The small molecule below binds the protein below.
Small molecule (SMILES): CC(=O)N[C@@H]1[C@@H](O)[C@H](O)[C@@H](CO)O[C@H]1O

Sequence of chain 17.B:
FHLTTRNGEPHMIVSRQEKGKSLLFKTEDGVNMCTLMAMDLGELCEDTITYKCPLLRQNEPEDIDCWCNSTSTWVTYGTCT

Sequence of chain 17.A:
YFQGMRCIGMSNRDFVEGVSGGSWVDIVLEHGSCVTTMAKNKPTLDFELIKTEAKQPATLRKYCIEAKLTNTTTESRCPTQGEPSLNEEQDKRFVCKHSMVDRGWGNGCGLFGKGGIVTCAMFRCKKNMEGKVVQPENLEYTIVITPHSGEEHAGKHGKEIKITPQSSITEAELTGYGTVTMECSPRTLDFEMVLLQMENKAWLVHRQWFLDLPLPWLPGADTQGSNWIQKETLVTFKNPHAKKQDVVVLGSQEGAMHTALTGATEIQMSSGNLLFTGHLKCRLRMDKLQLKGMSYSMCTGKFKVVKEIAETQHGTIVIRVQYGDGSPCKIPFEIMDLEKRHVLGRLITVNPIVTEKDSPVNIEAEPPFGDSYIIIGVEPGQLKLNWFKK

Binding-site contacts:
Ligand atom C6 contacts residue ASN75 of chain 17.A at 3.8 Å.
Ligand atom C1 contacts residue ASN75 of chain 17.A at 1.3 Å.
Ligand atom C3 contacts residue NAG1 of chain 17.N at 3.3 Å.
Ligand atom O3 contacts residue NAG1 of chain 17.N at 2.4 Å (h-bond).
Ligand atom O6 contacts residue CYS45 of chain 17.B at 3.4 Å (h-bond).
Ligand atom C4 contacts residue NAG1 of chain 17.N at 2.9 Å.
Ligand atom C6 contacts residue NAG1 of chain 17.N at 3.4 Å.
Ligand atom O6 contacts residue NAG1 of chain 17.N at 4.1 Å.
Ligand atom C3 contacts residue ASN75 of chain 17.A at 3.5 Å.
Ligand atom O5 contacts residue ASN75 of chain 17.A at 2.1 Å (h-bond).
Ligand atom C8 contacts residue ASN75 of chain 17.A at 3.0 Å.
Ligand atom N2 contacts residue ASN75 of chain 17.A at 3.0 Å (h-bond).
Ligand atom O6 contacts residue ASN75 of chain 17.A at 3.8 Å.
Ligand atom C7 contacts residue MET126 of chain 17.A at 3.8 Å (hydrophobic).
Ligand atom C8 contacts residue PHE98 of chain 17.A at 3.6 Å (hydrophobic).
Ligand atom O4 contacts residue NAG1 of chain 17.N at 1.6 Å.
Ligand atom C6 contacts residue CYS45 of chain 17.B at 4.4 Å (hydrophobic).
Ligand atom C2 contacts residue ASN75 of chain 17.A at 2.6 Å.
Ligand atom C4 contacts residue ASN75 of chain 17.A at 4.0 Å.
Ligand atom C2 contacts residue NAG1 of chain 17.N at 4.1 Å.
Ligand atom O7 contacts residue ASN75 of chain 17.A at 3.2 Å (h-bond).
Ligand atom O6 contacts residue THR48 of chain 17.B at 4.0 Å.
Ligand atom C6 contacts residue THR48 of chain 17.B at 4.4 Å.
Ligand atom O7 contacts residue MET126 of chain 17.A at 3.1 Å.
Ligand atom C5 contacts residue NAG1 of chain 17.N at 3.7 Å.
Ligand atom O5 contacts residue THR48 of chain 17.B at 4.0 Å.
Ligand atom C8 contacts residue MET126 of chain 17.A at 3.7 Å (hydrophobic).
Ligand atom O6 contacts residue GLU46 of chain 17.B at 3.8 Å.
Ligand atom C5 contacts residue ASN75 of chain 17.A at 3.2 Å.
Ligand atom C7 contacts residue ASN75 of chain 17.A at 2.8 Å.